Sequence of chain 1.C:
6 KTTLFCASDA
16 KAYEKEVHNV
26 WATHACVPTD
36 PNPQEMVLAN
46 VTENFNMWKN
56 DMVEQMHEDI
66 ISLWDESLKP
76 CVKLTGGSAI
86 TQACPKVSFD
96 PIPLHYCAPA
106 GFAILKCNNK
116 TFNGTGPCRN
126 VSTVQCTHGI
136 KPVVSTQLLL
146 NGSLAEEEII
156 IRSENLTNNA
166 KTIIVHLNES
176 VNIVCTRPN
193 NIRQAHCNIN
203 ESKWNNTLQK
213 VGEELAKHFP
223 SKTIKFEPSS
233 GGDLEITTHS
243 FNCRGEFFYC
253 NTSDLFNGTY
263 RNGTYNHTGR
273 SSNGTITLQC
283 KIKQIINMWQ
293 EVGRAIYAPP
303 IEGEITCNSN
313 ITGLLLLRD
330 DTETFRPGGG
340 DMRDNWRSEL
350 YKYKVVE

Binding-site contacts:
Ligand atom C8 contacts residue ASN244 of chain 1.C at 3.9 Å.
Ligand atom O3 contacts residue SER311 of chain 1.C at 4.4 Å.
Ligand atom O6 contacts residue LYS136 of chain 1.C at 3.6 Å.
Ligand atom C1 contacts residue ASN146 of chain 1.C at 1.4 Å.
Ligand atom C4 contacts residue ASN146 of chain 1.C at 4.2 Å.
Ligand atom C1 contacts residue ASN310 of chain 1.C at 4.0 Å.
Ligand atom C6 contacts residue ASN310 of chain 1.C at 4.4 Å.
Ligand atom C3 contacts residue ASN310 of chain 1.C at 3.7 Å.
Ligand atom C3 contacts residue ARG246 of chain 1.C at 4.2 Å.
Ligand atom C8 contacts residue PHE243 of chain 1.C at 4.2 Å (hydrophobic).
Ligand atom O4 contacts residue ARG246 of chain 1.C at 3.0 Å (salt-bridge).
Ligand atom C7 contacts residue SER311 of chain 1.C at 3.8 Å.
Ligand atom O7 contacts residue PRO96 of chain 1.C at 3.7 Å.
Ligand atom C2 contacts residue ASN146 of chain 1.C at 2.5 Å.
Ligand atom C4 contacts residue ASP95 of chain 1.C at 4.3 Å.
Ligand atom C3 contacts residue CYS309 of chain 1.C at 4.2 Å (hydrophobic).
Ligand atom C1 contacts residue SER311 of chain 1.C at 3.9 Å.
Ligand atom O3 contacts residue ARG246 of chain 1.C at 3.4 Å (salt-bridge).
Ligand atom O5 contacts residue ASN310 of chain 1.C at 4.1 Å.
Ligand atom C4 contacts residue ARG246 of chain 1.C at 4.0 Å.
Ligand atom C2 contacts residue SER311 of chain 1.C at 3.7 Å.
Ligand atom C8 contacts residue LEU145 of chain 1.C at 3.7 Å (hydrophobic).
Ligand atom O7 contacts residue ASN146 of chain 1.C at 3.9 Å.
Ligand atom C5 contacts residue ASN146 of chain 1.C at 3.6 Å.
Ligand atom O5 contacts residue LYS136 of chain 1.C at 3.8 Å.
Ligand atom C7 contacts residue ASN146 of chain 1.C at 3.8 Å.
Ligand atom C5 contacts residue ASN310 of chain 1.C at 3.4 Å.
Ligand atom C2 contacts residue ASN310 of chain 1.C at 4.4 Å.
Ligand atom C8 contacts residue VAL138 of chain 1.C at 4.3 Å (hydrophobic).
Ligand atom O5 contacts residue ASN146 of chain 1.C at 2.3 Å (h-bond).
Ligand atom C3 contacts residue ASN146 of chain 1.C at 3.8 Å.
Ligand atom C8 contacts residue SER311 of chain 1.C at 3.8 Å.
Ligand atom N2 contacts residue ASN146 of chain 1.C at 3.1 Å (h-bond).
Ligand atom N2 contacts residue CYS309 of chain 1.C at 4.4 Å.
Ligand atom C4 contacts residue ASN310 of chain 1.C at 3.9 Å.
Ligand atom C3 contacts residue SER311 of chain 1.C at 3.9 Å.
Ligand atom O4 contacts residue ASN310 of chain 1.C at 3.9 Å.
Ligand atom O3 contacts residue CYS309 of chain 1.C at 3.2 Å (h-bond).
Ligand atom N2 contacts residue SER311 of chain 1.C at 2.9 Å (h-bond).
Ligand atom O3 contacts residue ASN310 of chain 1.C at 4.3 Å.

A protein and the small-molecule ligand that binds it are described below.
Small molecule (SMILES): CC(=O)N[C@@H]1[C@@H](O)[C@H](O)[C@@H](CO)O[C@H]1O